A small-molecule ligand and the protein it binds are described below.
Small molecule (SMILES): CO[C@@H]1[C@H](OP(=O)(O)OC[C@H]2O[C@H](n3ccc(=O)[nH]c3=O)[C@H](O)[C@@H]2O)[C@@H](COP(=O)(O)OP(=O)(O)OP(=O)(O)OC[C@H]2O[C@@H](N3CN(C)c4c3nc(N)[nH]c4=O)[C@H](O)[C@@H]2O)O[C@H]1N1CNc2c(N)ncnc21

Sequence of chain 1.I:
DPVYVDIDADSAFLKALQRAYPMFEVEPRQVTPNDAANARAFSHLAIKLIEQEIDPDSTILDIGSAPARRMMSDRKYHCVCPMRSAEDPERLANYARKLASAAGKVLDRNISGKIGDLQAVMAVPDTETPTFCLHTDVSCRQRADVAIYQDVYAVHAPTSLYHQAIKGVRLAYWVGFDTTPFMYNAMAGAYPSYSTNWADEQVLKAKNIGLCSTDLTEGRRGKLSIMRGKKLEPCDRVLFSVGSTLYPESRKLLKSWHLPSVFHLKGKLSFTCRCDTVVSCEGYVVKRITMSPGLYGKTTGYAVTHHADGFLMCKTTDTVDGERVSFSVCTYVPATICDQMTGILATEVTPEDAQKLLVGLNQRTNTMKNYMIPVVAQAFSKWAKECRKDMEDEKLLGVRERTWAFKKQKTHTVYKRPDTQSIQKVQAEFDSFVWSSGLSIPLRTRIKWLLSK

Binding-site contacts:
Ligand atom C30 contacts residue ARG289 of chain 1.J at 3.8 Å.
Ligand atom O4 contacts residue TYR248 of chain 1.I at 3.7 Å.
Ligand atom O6 contacts residue TYR248 of chain 1.I at 3.4 Å (h-bond).
Ligand atom C3 contacts residue TYR285 of chain 1.I at 3.8 Å (hydrophobic).
Ligand atom C2 contacts residue TYR154 of chain 1.I at 3.5 Å (hydrophobic).
Ligand atom P1 contacts residue MG1 of chain 1.WA at 3.8 Å.
Ligand atom N1 contacts residue TYR248 of chain 1.I at 3.7 Å.
Ligand atom N8 contacts residue VAL279 of chain 1.J at 3.2 Å (h-bond).
Ligand atom C26 contacts residue ARG289 of chain 1.J at 3.7 Å.
Ligand atom C2 contacts residue GLU250 of chain 1.I at 3.4 Å.
Ligand atom O1 contacts residue TYR285 of chain 1.I at 2.6 Å (h-bond).
Ligand atom C5 contacts residue TYR248 of chain 1.I at 3.6 Å (hydrophobic).
Ligand atom C2 contacts residue TYR248 of chain 1.I at 3.7 Å (hydrophobic).
Ligand atom N1 contacts residue TYR154 of chain 1.I at 3.5 Å.
Ligand atom O2 contacts residue ARG41 of chain 1.I at 3.3 Å (salt-bridge).
Ligand atom N1 contacts residue GLU250 of chain 1.I at 3.1 Å (salt-bridge).
Ligand atom C23 contacts residue LYS99 of chain 1.I at 3.5 Å.
Ligand atom C4 contacts residue ARG41 of chain 1.I at 3.6 Å.
Ligand atom N2 contacts residue GLU250 of chain 1.I at 2.7 Å (salt-bridge).
Ligand atom N12 contacts residue ARG289 of chain 1.J at 3.5 Å (salt-bridge).
Ligand atom O19 contacts residue LYS99 of chain 1.I at 3.6 Å (salt-bridge).
Ligand atom O7 contacts residue MG1 of chain 1.WA at 2.6 Å.
Ligand atom O25 contacts residue ARG289 of chain 1.J at 3.8 Å.
Ligand atom O13 contacts residue ARG70 of chain 1.I at 3.1 Å (salt-bridge).
Ligand atom P4 contacts residue LYS99 of chain 1.I at 3.7 Å.
Ligand atom C7 contacts residue TYR248 of chain 1.I at 3.8 Å (hydrophobic).
Ligand atom O10 contacts residue MG1 of chain 1.WA at 2.3 Å.
Ligand atom O9 contacts residue ARG41 of chain 1.I at 3.4 Å.
Ligand atom C29 contacts residue ARG289 of chain 1.J at 3.8 Å.
Ligand atom O1 contacts residue ALA40 of chain 1.I at 3.7 Å.
Ligand atom C11 contacts residue SAH1 of chain 1.UA at 3.6 Å.
Ligand atom O25 contacts residue ASP277 of chain 1.J at 3.6 Å.
Ligand atom P2 contacts residue MG1 of chain 1.WA at 3.7 Å.
Ligand atom C31 contacts residue GLU54 of chain 1.J at 3.6 Å.
Ligand atom C22 contacts residue THR33 of chain 1.I at 3.6 Å.
Ligand atom N3 contacts residue TYR248 of chain 1.I at 3.7 Å.
Ligand atom O9 contacts residue ASN35 of chain 1.I at 3.4 Å (h-bond).
Ligand atom O8 contacts residue ARG41 of chain 1.I at 3.2 Å (salt-bridge).
Ligand atom O23 contacts residue ARG289 of chain 1.J at 2.7 Å (salt-bridge).
Ligand atom O18 contacts residue LYS99 of chain 1.I at 3.3 Å (salt-bridge).

Sequence of chain 1.J:
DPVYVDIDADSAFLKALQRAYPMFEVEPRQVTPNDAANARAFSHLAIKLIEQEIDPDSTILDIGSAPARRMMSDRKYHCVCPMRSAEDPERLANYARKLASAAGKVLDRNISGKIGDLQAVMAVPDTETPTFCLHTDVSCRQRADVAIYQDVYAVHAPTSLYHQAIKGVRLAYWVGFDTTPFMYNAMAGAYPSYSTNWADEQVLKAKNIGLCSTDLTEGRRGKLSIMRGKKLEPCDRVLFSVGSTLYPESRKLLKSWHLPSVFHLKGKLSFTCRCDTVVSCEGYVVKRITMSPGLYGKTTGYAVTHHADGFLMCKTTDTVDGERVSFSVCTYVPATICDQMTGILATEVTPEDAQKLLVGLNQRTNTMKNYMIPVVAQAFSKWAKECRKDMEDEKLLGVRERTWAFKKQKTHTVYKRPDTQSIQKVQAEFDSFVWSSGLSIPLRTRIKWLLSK